A small-molecule ligand and the protein it binds are described below.
Small molecule (SMILES): CC(=O)N[C@@H]1[C@@H](O)[C@H](O)[C@@H](CO)O[C@H]1O

Binding-site contacts:
Ligand atom N2 contacts residue ASN26 of chain 1.B at 2.8 Å (h-bond).
Ligand atom C4 contacts residue ASN26 of chain 1.B at 4.3 Å.
Ligand atom C2 contacts residue ASN26 of chain 1.B at 2.5 Å.
Ligand atom C3 contacts residue ASN26 of chain 1.B at 3.8 Å.
Ligand atom C5 contacts residue ASN26 of chain 1.B at 3.7 Å.
Ligand atom O5 contacts residue ASN26 of chain 1.B at 2.5 Å (h-bond).
Ligand atom O7 contacts residue ASN26 of chain 1.B at 3.2 Å.
Ligand atom C1 contacts residue ASN26 of chain 1.B at 1.4 Å.
Ligand atom C7 contacts residue ASN26 of chain 1.B at 3.2 Å.
Ligand atom C8 contacts residue ASN26 of chain 1.B at 4.3 Å.

Sequence of chain 1.B:
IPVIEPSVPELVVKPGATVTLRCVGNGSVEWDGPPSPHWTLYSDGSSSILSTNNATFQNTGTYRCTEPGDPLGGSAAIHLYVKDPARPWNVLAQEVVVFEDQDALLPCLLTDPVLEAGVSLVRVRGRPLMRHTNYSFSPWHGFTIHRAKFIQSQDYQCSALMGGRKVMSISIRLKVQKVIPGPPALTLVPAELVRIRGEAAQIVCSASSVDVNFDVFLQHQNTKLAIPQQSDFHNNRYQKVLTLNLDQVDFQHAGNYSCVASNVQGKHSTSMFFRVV